This protein binds this small molecule.
Small molecule (SMILES): OC[C@H]1O[C@H](O[C@H]2[C@H](O)[C@@H](O)[C@@H](O)O[C@@H]2CO)[C@H](O)[C@@H](O)[C@@H]1O

Binding-site contacts:
Ligand atom O3 contacts residue TRP63 of chain 1.C at 3.3 Å (h-bond).
Ligand atom C1 contacts residue ASP15 of chain 1.C at 3.8 Å.
Ligand atom C4 contacts residue TYR156 of chain 1.C at 3.8 Å (hydrophobic).
Ligand atom O3 contacts residue TRP341 of chain 1.C at 3.7 Å.
Ligand atom O4 contacts residue ARG345 of chain 1.C at 3.2 Å (salt-bridge).
Ligand atom C6 contacts residue PRO155 of chain 1.C at 3.8 Å (hydrophobic).
Ligand atom O1 contacts residue LYS16 of chain 1.C at 3.0 Å (salt-bridge).
Ligand atom O3 contacts residue ARG67 of chain 1.C at 2.7 Å (salt-bridge).
Ligand atom C6 contacts residue TYR156 of chain 1.C at 3.7 Å (hydrophobic).
Ligand atom O3 contacts residue ASP66 of chain 1.C at 2.7 Å (salt-bridge).
Ligand atom C3 contacts residue TRP63 of chain 1.C at 3.6 Å (hydrophobic).
Ligand atom O2 contacts residue TRP231 of chain 1.C at 3.7 Å.
Ligand atom O6 contacts residue GLU154 of chain 1.C at 2.6 Å (salt-bridge).
Ligand atom O4 contacts residue ARG67 of chain 1.C at 2.5 Å (salt-bridge).
Ligand atom C3 contacts residue ASP66 of chain 1.C at 3.7 Å.
Ligand atom O1 contacts residue ASN13 of chain 1.C at 3.5 Å (h-bond).
Ligand atom C1 contacts residue LYS16 of chain 1.C at 3.4 Å.
Ligand atom C6 contacts residue PHE157 of chain 1.C at 3.8 Å (hydrophobic).
Ligand atom O6 contacts residue PHE157 of chain 1.C at 3.1 Å.
Ligand atom C6 contacts residue TRP341 of chain 1.C at 3.5 Å (hydrophobic).
Ligand atom C1 contacts residue TYR156 of chain 1.C at 3.7 Å (hydrophobic).
Ligand atom O2 contacts residue GLU112 of chain 1.C at 3.0 Å (salt-bridge).
Ligand atom O2 contacts residue ASP66 of chain 1.C at 2.8 Å (salt-bridge).
Ligand atom C6 contacts residue GLU154 of chain 1.C at 3.3 Å.
Ligand atom C1 contacts residue TRP231 of chain 1.C at 3.6 Å (hydrophobic).
Ligand atom C4 contacts residue ARG67 of chain 1.C at 3.6 Å.
Ligand atom C6 contacts residue ARG345 of chain 1.C at 3.4 Å.
Ligand atom O2 contacts residue LYS16 of chain 1.C at 2.9 Å (salt-bridge).
Ligand atom O6 contacts residue ARG345 of chain 1.C at 3.8 Å.
Ligand atom C4 contacts residue TRP341 of chain 1.C at 3.7 Å (hydrophobic).
Ligand atom O6 contacts residue TYR156 of chain 1.C at 3.1 Å (h-bond).
Ligand atom O2 contacts residue ALA64 of chain 1.C at 3.3 Å.
Ligand atom O2 contacts residue TRP63 of chain 1.C at 3.3 Å (h-bond).
Ligand atom C2 contacts residue ASP66 of chain 1.C at 3.5 Å.
Ligand atom O6 contacts residue PRO155 of chain 1.C at 3.4 Å.
Ligand atom C2 contacts residue TRP231 of chain 1.C at 3.7 Å (hydrophobic).
Ligand atom O1 contacts residue ASP15 of chain 1.C at 2.9 Å (salt-bridge).
Ligand atom C2 contacts residue LYS16 of chain 1.C at 3.8 Å.
Ligand atom O5 contacts residue TYR156 of chain 1.C at 3.1 Å.
Ligand atom O3 contacts residue ALA64 of chain 1.C at 3.4 Å.

Sequence of chain 1.C:
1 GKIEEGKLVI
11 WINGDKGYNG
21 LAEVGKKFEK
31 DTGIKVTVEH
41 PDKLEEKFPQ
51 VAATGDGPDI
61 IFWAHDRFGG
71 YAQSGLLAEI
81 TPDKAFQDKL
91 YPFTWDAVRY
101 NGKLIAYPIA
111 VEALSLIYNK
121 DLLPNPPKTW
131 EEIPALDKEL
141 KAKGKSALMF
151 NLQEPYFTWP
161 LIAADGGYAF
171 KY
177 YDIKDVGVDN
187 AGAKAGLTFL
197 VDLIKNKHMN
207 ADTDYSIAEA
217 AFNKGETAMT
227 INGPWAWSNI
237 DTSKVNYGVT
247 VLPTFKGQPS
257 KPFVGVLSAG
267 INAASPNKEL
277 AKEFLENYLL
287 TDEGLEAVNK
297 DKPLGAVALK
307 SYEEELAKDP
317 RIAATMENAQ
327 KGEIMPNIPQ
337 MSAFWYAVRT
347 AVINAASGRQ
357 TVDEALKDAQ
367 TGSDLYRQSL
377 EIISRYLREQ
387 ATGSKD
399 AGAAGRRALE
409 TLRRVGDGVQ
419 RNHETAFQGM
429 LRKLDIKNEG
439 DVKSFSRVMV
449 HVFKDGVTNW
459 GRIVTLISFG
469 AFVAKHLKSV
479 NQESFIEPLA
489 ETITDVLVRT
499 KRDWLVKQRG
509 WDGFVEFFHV